Sequence of chain 1.D:
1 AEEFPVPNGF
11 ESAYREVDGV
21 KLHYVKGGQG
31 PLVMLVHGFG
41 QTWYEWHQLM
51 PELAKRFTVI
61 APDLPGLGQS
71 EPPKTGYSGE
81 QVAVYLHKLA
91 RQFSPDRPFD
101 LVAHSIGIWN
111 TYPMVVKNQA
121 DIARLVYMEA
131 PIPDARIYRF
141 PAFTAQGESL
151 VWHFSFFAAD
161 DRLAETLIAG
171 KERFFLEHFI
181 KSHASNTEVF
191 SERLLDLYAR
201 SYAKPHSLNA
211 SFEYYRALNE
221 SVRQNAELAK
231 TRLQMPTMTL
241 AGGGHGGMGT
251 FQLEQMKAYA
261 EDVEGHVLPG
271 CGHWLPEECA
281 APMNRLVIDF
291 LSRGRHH

This protein binds this small molecule.
Small molecule (SMILES): CCCC[C@@H]1CO1

Binding-site contacts:
Ligand atom C5 contacts residue ILE106 of chain 1.D at 3.9 Å (hydrophobic).
Ligand atom C2 contacts residue HIS273 of chain 1.D at 3.7 Å.
Ligand atom C5 contacts residue TYR215 of chain 1.D at 3.5 Å (hydrophobic).
Ligand atom C6 contacts residue PHE39 of chain 1.D at 4.3 Å (hydrophobic).
Ligand atom C5 contacts residue HIS153 of chain 1.D at 4.2 Å.
Ligand atom C4 contacts residue TRP109 of chain 1.D at 4.5 Å (hydrophobic).
Ligand atom C6 contacts residue HIS273 of chain 1.D at 4.2 Å.
Ligand atom C5 contacts residue PHE154 of chain 1.D at 4.2 Å (hydrophobic).
Ligand atom C3 contacts residue ALA130 of chain 1.D at 4.3 Å (hydrophobic).
Ligand atom C4 contacts residue HIS273 of chain 1.D at 4.1 Å.
Ligand atom O contacts residue HIS153 of chain 1.D at 2.8 Å (h-bond).
Ligand atom C4 contacts residue GLU129 of chain 1.D at 4.3 Å.
Ligand atom C5 contacts residue TRP109 of chain 1.D at 4.0 Å (hydrophobic).
Ligand atom C3 contacts residue PHE154 of chain 1.D at 3.8 Å (hydrophobic).
Ligand atom C4 contacts residue PRO131 of chain 1.D at 4.5 Å (hydrophobic).
Ligand atom O contacts residue TYR215 of chain 1.D at 2.9 Å (h-bond).
Ligand atom C3 contacts residue HIS273 of chain 1.D at 4.5 Å.
Ligand atom C2 contacts residue VAL151 of chain 1.D at 4.4 Å (hydrophobic).
Ligand atom C6 contacts residue HIS153 of chain 1.D at 3.8 Å.
Ligand atom C1 contacts residue MET248 of chain 1.D at 3.5 Å (hydrophobic).
Ligand atom C3 contacts residue VAL151 of chain 1.D at 4.5 Å (hydrophobic).
Ligand atom C6 contacts residue SER105 of chain 1.D at 3.3 Å.
Ligand atom C5 contacts residue SER105 of chain 1.D at 3.6 Å.
Ligand atom C4 contacts residue PHE154 of chain 1.D at 4.5 Å (hydrophobic).
Ligand atom C1 contacts residue VAL151 of chain 1.D at 3.8 Å (hydrophobic).
Ligand atom C4 contacts residue SER105 of chain 1.D at 4.1 Å.
Ligand atom O contacts residue PHE154 of chain 1.D at 3.5 Å.
Ligand atom C3 contacts residue HIS153 of chain 1.D at 4.4 Å.
Ligand atom C6 contacts residue TYR215 of chain 1.D at 3.1 Å (hydrophobic).
Ligand atom C4 contacts residue ALA130 of chain 1.D at 3.6 Å (hydrophobic).
Ligand atom C3 contacts residue PRO131 of chain 1.D at 4.1 Å (hydrophobic).
Ligand atom C6 contacts residue ILE106 of chain 1.D at 4.4 Å (hydrophobic).